Sequence of chain 1.A:
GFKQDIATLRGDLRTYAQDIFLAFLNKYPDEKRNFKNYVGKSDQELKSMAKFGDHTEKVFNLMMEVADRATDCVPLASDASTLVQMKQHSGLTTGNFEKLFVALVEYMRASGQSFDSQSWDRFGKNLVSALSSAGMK

A protein and the small-molecule ligand that binds it are described below.
Small molecule (SMILES): Oc1ccc(Cl)cc1Cl

Binding-site contacts:
Ligand atom CAI contacts residue VAL59 of chain 1.A at 3.8 Å (hydrophobic).
Ligand atom CAH contacts residue VAL59 of chain 1.A at 3.7 Å (hydrophobic).
Ligand atom CAD contacts residue HIS55 of chain 1.A at 3.4 Å.
Ligand atom CAG contacts residue PHE21 of chain 1.A at 3.3 Å (hydrophobic).
Ligand atom CL1 contacts residue LEU100 of chain 1.A at 4.1 Å.
Ligand atom CAF contacts residue PHE21 of chain 1.A at 3.5 Å (hydrophobic).
Ligand atom CAF contacts residue LEU100 of chain 1.A at 3.8 Å (hydrophobic).
Ligand atom CAE contacts residue VAL59 of chain 1.A at 3.6 Å (hydrophobic).
Ligand atom CL2 contacts residue MET63 of chain 1.A at 4.4 Å.
Ligand atom CL1 contacts residue PHE21 of chain 1.A at 3.8 Å.
Ligand atom CL2 contacts residue PHE60 of chain 1.A at 3.9 Å.
Ligand atom CL2 contacts residue PHE21 of chain 1.A at 4.0 Å.
Ligand atom CAE contacts residue THR56 of chain 1.A at 3.9 Å.
Ligand atom OAA contacts residue HIS55 of chain 1.A at 2.5 Å (h-bond).
Ligand atom CL1 contacts residue HEM1 of chain 1.C at 3.3 Å.
Ligand atom CAI contacts residue PHE21 of chain 1.A at 3.3 Å (hydrophobic).
Ligand atom CAD contacts residue PHE21 of chain 1.A at 3.6 Å (hydrophobic).
Ligand atom CAG contacts residue VAL59 of chain 1.A at 3.7 Å (hydrophobic).
Ligand atom CL1 contacts residue PHE35 of chain 1.A at 4.2 Å.
Ligand atom CAH contacts residue PHE21 of chain 1.A at 3.7 Å (hydrophobic).
Ligand atom CL2 contacts residue ILE20 of chain 1.A at 4.1 Å.
Ligand atom CAE contacts residue PHE21 of chain 1.A at 3.6 Å (hydrophobic).
Ligand atom OAA contacts residue PHE21 of chain 1.A at 3.4 Å.
Ligand atom CL2 contacts residue ALA17 of chain 1.A at 4.0 Å.
Ligand atom CAD contacts residue THR56 of chain 1.A at 3.8 Å.
Ligand atom OAA contacts residue VAL59 of chain 1.A at 3.8 Å.
Ligand atom CAF contacts residue VAL59 of chain 1.A at 3.8 Å (hydrophobic).
Ligand atom OAA contacts residue HEM1 of chain 1.C at 4.5 Å.
Ligand atom CAI contacts residue LEU100 of chain 1.A at 4.5 Å (hydrophobic).
Ligand atom CL1 contacts residue PHE24 of chain 1.A at 4.0 Å.
Ligand atom OAA contacts residue PHE35 of chain 1.A at 3.5 Å.
Ligand atom CAD contacts residue VAL59 of chain 1.A at 3.5 Å (hydrophobic).
Ligand atom CAG contacts residue HIS55 of chain 1.A at 3.4 Å.